Sequence of chain 3.K:
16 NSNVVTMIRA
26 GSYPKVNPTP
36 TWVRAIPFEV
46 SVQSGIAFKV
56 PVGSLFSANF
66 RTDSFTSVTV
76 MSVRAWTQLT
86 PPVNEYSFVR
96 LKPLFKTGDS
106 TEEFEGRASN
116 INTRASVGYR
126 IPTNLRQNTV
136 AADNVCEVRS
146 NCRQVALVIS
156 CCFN

Binding-site contacts:
Ligand atom O3' contacts residue ARG125 of chain 3.K at 4.1 Å.
Ligand atom C5 contacts residue THR21 of chain 3.J at 4.3 Å.
Ligand atom C2 contacts residue ARG125 of chain 3.K at 3.8 Å.
Ligand atom OP1 contacts residue ILE23 of chain 3.J at 3.7 Å.
Ligand atom N3 contacts residue ARG125 of chain 3.K at 3.6 Å.
Ligand atom C1' contacts residue ARG125 of chain 3.K at 4.3 Å.
Ligand atom P contacts residue ARG125 of chain 3.K at 3.9 Å.
Ligand atom O4 contacts residue ARG125 of chain 3.K at 3.9 Å.
Ligand atom C2' contacts residue ARG125 of chain 3.K at 3.7 Å.
Ligand atom OP2 contacts residue SER77 of chain 3.K at 3.9 Å.
Ligand atom O2 contacts residue ARG125 of chain 3.K at 4.0 Å.
Ligand atom C4 contacts residue ARG125 of chain 3.K at 3.6 Å.
Ligand atom O5' contacts residue ARG131 of chain 3.K at 2.9 Å (salt-bridge).
Ligand atom OP2 contacts residue ARG131 of chain 3.K at 3.8 Å.
Ligand atom O4 contacts residue THR21 of chain 3.J at 4.0 Å.
Ligand atom O5' contacts residue ARG125 of chain 3.K at 3.2 Å (salt-bridge).
Ligand atom O2 contacts residue ASN16 of chain 3.J at 2.5 Å (h-bond).
Ligand atom P contacts residue ARG131 of chain 3.K at 3.6 Å.
Ligand atom C6 contacts residue ARG125 of chain 3.K at 3.5 Å.
Ligand atom C5 contacts residue ARG125 of chain 3.K at 3.5 Å.
Ligand atom OP2 contacts residue ILE23 of chain 3.J at 4.2 Å.
Ligand atom OP1 contacts residue ARG125 of chain 3.K at 2.9 Å (salt-bridge).
Ligand atom OP3 contacts residue SER77 of chain 3.K at 4.2 Å.
Ligand atom C5' contacts residue MET76 of chain 3.K at 4.3 Å (hydrophobic).
Ligand atom C4 contacts residue ASN16 of chain 3.J at 4.1 Å.
Ligand atom C5' contacts residue ARG131 of chain 3.K at 3.4 Å.
Ligand atom N3 contacts residue SER17 of chain 3.J at 4.1 Å.
Ligand atom C2 contacts residue ASN16 of chain 3.J at 3.0 Å.
Ligand atom P contacts residue ILE23 of chain 3.J at 4.2 Å.
Ligand atom C4' contacts residue ARG125 of chain 3.K at 4.3 Å.
Ligand atom C3' contacts residue ARG125 of chain 3.K at 3.3 Å.
Ligand atom O4 contacts residue SER17 of chain 3.J at 3.1 Å.
Ligand atom N3 contacts residue ASN16 of chain 3.J at 2.8 Å (h-bond).
Ligand atom N1 contacts residue ARG125 of chain 3.K at 3.7 Å.
Ligand atom N1 contacts residue ASN16 of chain 3.J at 4.3 Å.
Ligand atom C5' contacts residue ARG125 of chain 3.K at 4.2 Å.
Ligand atom OP1 contacts residue ARG131 of chain 3.K at 3.4 Å (salt-bridge).
Ligand atom C4 contacts residue SER17 of chain 3.J at 4.0 Å.
Ligand atom OP3 contacts residue ARG125 of chain 3.K at 2.7 Å.
Ligand atom OP3 contacts residue ILE23 of chain 3.J at 4.3 Å.

This protein binds this small molecule.
Small molecule (SMILES): CO[P](=O)(O)O[C@H]1[C@@H](O)[C@H](n2ccc(=O)[nH]c2=O)O[C@@H]1COP(=O)(O)O

Sequence of chain 3.J:
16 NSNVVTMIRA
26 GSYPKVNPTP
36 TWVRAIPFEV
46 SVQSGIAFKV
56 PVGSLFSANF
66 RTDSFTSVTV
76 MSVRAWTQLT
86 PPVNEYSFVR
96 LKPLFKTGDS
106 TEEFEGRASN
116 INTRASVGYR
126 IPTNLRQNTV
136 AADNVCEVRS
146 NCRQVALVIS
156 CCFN